Binding-site contacts:
Ligand atom C9 contacts residue TRP144 of chain 1.E at 3.7 Å (hydrophobic).
Ligand atom O3 contacts residue GLN219 of chain 1.E at 3.6 Å (h-bond).
Ligand atom C1 contacts residue ARG128 of chain 1.E at 4.0 Å.
Ligand atom O1B contacts residue GLN219 of chain 1.E at 2.7 Å (h-bond).
Ligand atom O8 contacts residue TRP144 of chain 1.E at 3.6 Å.
Ligand atom O9 contacts residue HIS176 of chain 1.E at 3.1 Å (h-bond).
Ligand atom O1A contacts residue GLN219 of chain 1.E at 2.9 Å (h-bond).
Ligand atom C5 contacts residue THR126 of chain 1.E at 3.8 Å.
Ligand atom O6 contacts residue GLN219 of chain 1.E at 3.6 Å (h-bond).
Ligand atom O9 contacts residue TYR88 of chain 1.E at 3.0 Å (h-bond).
Ligand atom O1A contacts residue THR127 of chain 1.E at 3.3 Å (h-bond).
Ligand atom C9 contacts residue GLU183 of chain 1.E at 3.0 Å.
Ligand atom O4 contacts residue GLN219 of chain 1.E at 3.0 Å (h-bond).
Ligand atom C11 contacts residue TRP144 of chain 1.E at 3.7 Å (hydrophobic).
Ligand atom C9 contacts residue HIS176 of chain 1.E at 3.2 Å.
Ligand atom C11 contacts residue GLY125 of chain 1.E at 4.1 Å.
Ligand atom O4 contacts residue GLY218 of chain 1.E at 3.5 Å (h-bond).
Ligand atom C8 contacts residue GLN219 of chain 1.E at 4.0 Å.
Ligand atom O9 contacts residue GLY221 of chain 1.E at 3.7 Å.
Ligand atom O1B contacts residue TYR88 of chain 1.E at 3.9 Å.
Ligand atom C11 contacts residue THR126 of chain 1.E at 3.9 Å.
Ligand atom O6 contacts residue GLU183 of chain 1.E at 3.7 Å.
Ligand atom C9 contacts residue TYR88 of chain 1.E at 3.4 Å (hydrophobic).
Ligand atom C1 contacts residue THR127 of chain 1.E at 3.4 Å.
Ligand atom C8 contacts residue TRP144 of chain 1.E at 3.8 Å (hydrophobic).
Ligand atom C2 contacts residue GLN219 of chain 1.E at 3.7 Å.
Ligand atom C1 contacts residue GLN219 of chain 1.E at 2.8 Å.
Ligand atom O1B contacts residue THR127 of chain 1.E at 2.8 Å (h-bond).
Ligand atom O1A contacts residue ARG128 of chain 1.E at 3.0 Å (salt-bridge).
Ligand atom C4 contacts residue THR126 of chain 1.E at 3.5 Å.
Ligand atom O10 contacts residue LEU187 of chain 1.E at 3.5 Å.
Ligand atom C8 contacts residue TYR88 of chain 1.E at 3.6 Å (hydrophobic).
Ligand atom C4 contacts residue GLN219 of chain 1.E at 3.6 Å.
Ligand atom O9 contacts residue GLU183 of chain 1.E at 2.4 Å (salt-bridge).
Ligand atom O4 contacts residue THR126 of chain 1.E at 3.8 Å.
Ligand atom C10 contacts residue THR126 of chain 1.E at 3.9 Å.
Ligand atom C7 contacts residue TRP144 of chain 1.E at 3.5 Å (hydrophobic).
Ligand atom O8 contacts residue GLN219 of chain 1.E at 3.0 Å (h-bond).
Ligand atom N5 contacts residue THR126 of chain 1.E at 3.0 Å (h-bond).
Ligand atom O8 contacts residue TYR88 of chain 1.E at 2.7 Å (h-bond).

A small-molecule ligand and the protein it binds are described below.
Small molecule (SMILES): CC(=O)N[C@H]1[C@H]([C@H](O)[C@H](O)CO)O[C@@](O[C@H]2[C@@H](O)[C@@H](CO)O[C@@H](O[C@H]3[C@H](O)[C@@H](NC(C)=O)CO[C@@H]3CO)[C@@H]2O)(C(=O)O)C[C@@H]1O

Sequence of chain 1.E:
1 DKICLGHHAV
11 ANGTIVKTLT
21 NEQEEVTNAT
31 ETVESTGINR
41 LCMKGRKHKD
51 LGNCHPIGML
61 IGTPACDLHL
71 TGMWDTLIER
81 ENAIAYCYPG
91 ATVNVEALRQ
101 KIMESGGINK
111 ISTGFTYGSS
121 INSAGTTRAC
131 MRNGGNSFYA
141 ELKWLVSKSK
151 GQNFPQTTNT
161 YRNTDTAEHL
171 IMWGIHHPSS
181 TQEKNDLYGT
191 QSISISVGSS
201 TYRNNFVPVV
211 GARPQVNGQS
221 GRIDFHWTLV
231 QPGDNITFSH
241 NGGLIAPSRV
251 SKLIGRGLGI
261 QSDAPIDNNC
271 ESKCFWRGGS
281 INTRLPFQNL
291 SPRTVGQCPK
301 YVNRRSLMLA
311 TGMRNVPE